Binding-site contacts:
Ligand atom O2 contacts residue THR256 of chain 4.A at 2.8 Å (h-bond).
Ligand atom C5 contacts residue GLU171 of chain 4.A at 3.7 Å.
Ligand atom O3 contacts residue LEU178 of chain 4.A at 3.5 Å.
Ligand atom C1 contacts residue GLY255 of chain 4.A at 3.9 Å.
Ligand atom O5 contacts residue GLU143 of chain 4.A at 3.0 Å (salt-bridge).
Ligand atom C4 contacts residue PHE116 of chain 4.A at 4.1 Å (hydrophobic).
Ligand atom O1 contacts residue ILE81 of chain 4.A at 3.1 Å (h-bond).
Ligand atom O2 contacts residue SER79 of chain 4.A at 3.7 Å.
Ligand atom C2 contacts residue LYS182 of chain 4.A at 4.0 Å.
Ligand atom O2 contacts residue GLU145 of chain 4.A at 2.9 Å (salt-bridge).
Ligand atom O5 contacts residue MG1 of chain 4.B at 2.1 Å.
Ligand atom O5 contacts residue PHE116 of chain 4.A at 3.7 Å.
Ligand atom C4 contacts residue LYS182 of chain 4.A at 4.0 Å.
Ligand atom C5 contacts residue GLU114 of chain 4.A at 3.3 Å.
Ligand atom C2 contacts residue SER79 of chain 4.A at 3.8 Å.
Ligand atom C3 contacts residue GLY80 of chain 4.A at 3.6 Å.
Ligand atom C1 contacts residue GLY80 of chain 4.A at 3.9 Å.
Ligand atom C1 contacts residue ILE81 of chain 4.A at 4.0 Å (hydrophobic).
Ligand atom O2 contacts residue MG1 of chain 4.B at 2.2 Å.
Ligand atom O5 contacts residue SER79 of chain 4.A at 3.9 Å.
Ligand atom C2 contacts residue MG1 of chain 4.B at 2.9 Å.
Ligand atom O1 contacts residue GLY80 of chain 4.A at 3.8 Å.
Ligand atom C5 contacts residue LEU178 of chain 4.A at 3.9 Å (hydrophobic).
Ligand atom C1 contacts residue SER79 of chain 4.A at 3.7 Å.
Ligand atom C3 contacts residue ILE81 of chain 4.A at 3.9 Å (hydrophobic).
Ligand atom C1 contacts residue MG1 of chain 4.B at 2.9 Å.
Ligand atom O1 contacts residue THR256 of chain 4.A at 3.8 Å.
Ligand atom O5 contacts residue ASP164 of chain 4.A at 3.1 Å (salt-bridge).
Ligand atom O5 contacts residue LYS182 of chain 4.A at 2.9 Å (salt-bridge).
Ligand atom O2 contacts residue GLU143 of chain 4.A at 3.0 Å (salt-bridge).
Ligand atom O3 contacts residue TYR104 of chain 4.A at 3.5 Å.
Ligand atom C3 contacts residue GLU114 of chain 4.A at 4.0 Å.
Ligand atom C1 contacts residue THR256 of chain 4.A at 3.6 Å.
Ligand atom C1 contacts residue GLU143 of chain 4.A at 3.5 Å.
Ligand atom C2 contacts residue GLU143 of chain 4.A at 3.4 Å.
Ligand atom O2 contacts residue GLY255 of chain 4.A at 3.2 Å.
Ligand atom C4 contacts residue GLU114 of chain 4.A at 3.8 Å.
Ligand atom C5 contacts residue TYR104 of chain 4.A at 4.1 Å (hydrophobic).
Ligand atom O3 contacts residue GLU171 of chain 4.A at 2.5 Å (salt-bridge).
Ligand atom C2 contacts residue GLY80 of chain 4.A at 3.8 Å.

Sequence of chain 4.A:
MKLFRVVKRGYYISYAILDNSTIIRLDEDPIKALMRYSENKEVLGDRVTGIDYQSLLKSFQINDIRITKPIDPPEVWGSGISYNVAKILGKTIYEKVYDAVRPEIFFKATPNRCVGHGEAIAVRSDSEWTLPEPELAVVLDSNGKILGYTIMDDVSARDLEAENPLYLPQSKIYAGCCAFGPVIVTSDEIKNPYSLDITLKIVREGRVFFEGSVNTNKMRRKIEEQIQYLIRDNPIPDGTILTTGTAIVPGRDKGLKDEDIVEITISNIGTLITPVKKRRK

The protein below binds the small molecule below.
Small molecule (SMILES): O=CCCC(=O)C(=O)O